Binding-site contacts:
Ligand atom CAA contacts residue PHE42 of chain 1.A at 4.1 Å (hydrophobic).
Ligand atom NAP contacts residue ASN97 of chain 1.A at 4.0 Å.
Ligand atom CAF contacts residue PHE42 of chain 1.A at 4.2 Å (hydrophobic).
Ligand atom CAA contacts residue MET89 of chain 1.A at 3.9 Å (hydrophobic).
Ligand atom CAB contacts residue ASP63 of chain 1.A at 3.8 Å.
Ligand atom OAK contacts residue TYR54 of chain 1.A at 2.5 Å (h-bond).
Ligand atom OAK contacts residue ALA93 of chain 1.A at 3.0 Å.
Ligand atom CAC contacts residue ILE41 of chain 1.A at 3.0 Å (hydrophobic).
Ligand atom CAE contacts residue TYR54 of chain 1.A at 3.6 Å (hydrophobic).
Ligand atom CAB contacts residue MET62 of chain 1.A at 4.0 Å (hydrophobic).
Ligand atom NAI contacts residue ASN97 of chain 1.A at 3.5 Å (h-bond).
Ligand atom CAA contacts residue ASP63 of chain 1.A at 4.1 Å.
Ligand atom CAF contacts residue MET62 of chain 1.A at 3.7 Å (hydrophobic).
Ligand atom CAU contacts residue ASN97 of chain 1.A at 3.2 Å.
Ligand atom CAJ contacts residue TYR54 of chain 1.A at 3.2 Å (hydrophobic).
Ligand atom CAF contacts residue TYR54 of chain 1.A at 3.4 Å (hydrophobic).
Ligand atom OAK contacts residue ASN97 of chain 1.A at 3.9 Å.
Ligand atom CAC contacts residue LEU45 of chain 1.A at 3.7 Å (hydrophobic).
Ligand atom CAD contacts residue ILE41 of chain 1.A at 3.8 Å (hydrophobic).
Ligand atom NAI contacts residue TYR54 of chain 1.A at 3.6 Å.
Ligand atom CAU contacts residue ILE103 of chain 1.A at 3.6 Å (hydrophobic).
Ligand atom CAE contacts residue LEU45 of chain 1.A at 3.8 Å (hydrophobic).
Ligand atom CAA contacts residue LEU45 of chain 1.A at 4.0 Å (hydrophobic).
Ligand atom NAG contacts residue LEU45 of chain 1.A at 3.8 Å.
Ligand atom NAG contacts residue ILE41 of chain 1.A at 4.0 Å.
Ligand atom CAA contacts residue MET62 of chain 1.A at 3.1 Å (hydrophobic).
Ligand atom CAC contacts residue PHE42 of chain 1.A at 3.9 Å (hydrophobic).
Ligand atom CAB contacts residue PHE42 of chain 1.A at 3.6 Å (hydrophobic).
Ligand atom CAB contacts residue ILE41 of chain 1.A at 3.7 Å (hydrophobic).
Ligand atom CAQ contacts residue LEU51 of chain 1.A at 4.2 Å (hydrophobic).
Ligand atom OAK contacts residue ASN92 of chain 1.A at 4.0 Å.
Ligand atom CAD contacts residue LEU45 of chain 1.A at 3.5 Å (hydrophobic).
Ligand atom CAO contacts residue ASN97 of chain 1.A at 3.6 Å.
Ligand atom CAO contacts residue ILE103 of chain 1.A at 3.4 Å (hydrophobic).
Ligand atom CAJ contacts residue ASN97 of chain 1.A at 4.1 Å.
Ligand atom CAN contacts residue ILE103 of chain 1.A at 3.8 Å (hydrophobic).
Ligand atom CAL contacts residue ILE41 of chain 1.A at 3.6 Å (hydrophobic).
Ligand atom NAP contacts residue ILE103 of chain 1.A at 3.6 Å.
Ligand atom CAB contacts residue LEU45 of chain 1.A at 3.7 Å (hydrophobic).
Ligand atom CAJ contacts residue ALA93 of chain 1.A at 4.0 Å (hydrophobic).

This protein binds this small molecule.
Small molecule (SMILES): O=c1nc2n(c3ccccc13)CC[C@@H]2CN1CCCCC1

Sequence of chain 1.A:
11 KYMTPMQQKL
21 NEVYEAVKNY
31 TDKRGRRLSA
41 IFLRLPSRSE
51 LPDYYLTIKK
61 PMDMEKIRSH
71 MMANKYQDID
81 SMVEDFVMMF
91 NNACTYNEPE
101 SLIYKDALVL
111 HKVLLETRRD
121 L